Binding-site contacts:
Ligand atom O3 contacts residue ASN155 of chain 1.B at 2.7 Å (h-bond).
Ligand atom CA contacts residue TYR108 of chain 1.B at 3.5 Å (hydrophobic).
Ligand atom CA contacts residue LYS205 of chain 1.B at 3.5 Å.
Ligand atom OP1 contacts residue TYR53 of chain 1.C at 3.6 Å (h-bond).
Ligand atom OP3 contacts residue SER82 of chain 1.B at 3.3 Å.
Ligand atom OP3 contacts residue ARG55 of chain 1.C at 2.8 Å (salt-bridge).
Ligand atom P contacts residue SER202 of chain 1.B at 3.5 Å.
Ligand atom O1 contacts residue SER332 of chain 1.B at 2.6 Å (h-bond).
Ligand atom O1 contacts residue THR347 of chain 1.B at 3.4 Å.
Ligand atom OP3 contacts residue GLY83 of chain 1.B at 3.1 Å (h-bond).
Ligand atom N contacts residue TYR108 of chain 1.B at 3.4 Å.
Ligand atom N1 contacts residue ASP180 of chain 1.B at 2.7 Å (salt-bridge).
Ligand atom C4A contacts residue TYR108 of chain 1.B at 3.6 Å (hydrophobic).
Ligand atom C2 contacts residue ASP180 of chain 1.B at 3.6 Å.
Ligand atom CB contacts residue LYS205 of chain 1.B at 3.4 Å.
Ligand atom C4 contacts residue TYR108 of chain 1.B at 3.6 Å (hydrophobic).
Ligand atom N contacts residue LYS205 of chain 1.B at 3.5 Å.
Ligand atom OP1 contacts residue GLY83 of chain 1.B at 2.9 Å (h-bond).
Ligand atom OP1 contacts residue SER202 of chain 1.B at 2.7 Å (h-bond).
Ligand atom O2 contacts residue THR347 of chain 1.B at 3.4 Å.
Ligand atom C contacts residue THR347 of chain 1.B at 3.6 Å.
Ligand atom C5 contacts residue TYR108 of chain 1.B at 3.5 Å (hydrophobic).
Ligand atom SD contacts residue TYR108 of chain 1.B at 2.9 Å (h-bond).
Ligand atom OP4 contacts residue SER202 of chain 1.B at 3.1 Å (h-bond).
Ligand atom C5A contacts residue TYR108 of chain 1.B at 3.5 Å (hydrophobic).
Ligand atom O2 contacts residue ASN155 of chain 1.B at 3.0 Å (h-bond).
Ligand atom OP2 contacts residue TYR53 of chain 1.C at 2.6 Å (h-bond).
Ligand atom C4A contacts residue LYS205 of chain 1.B at 3.5 Å.
Ligand atom OP1 contacts residue SER204 of chain 1.B at 2.6 Å (h-bond).
Ligand atom O1 contacts residue ARG367 of chain 1.B at 2.8 Å (salt-bridge).
Ligand atom OP2 contacts residue ARG55 of chain 1.C at 3.0 Å (salt-bridge).
Ligand atom C contacts residue ARG367 of chain 1.B at 3.5 Å.
Ligand atom CE contacts residue TYR108 of chain 1.B at 3.2 Å (hydrophobic).
Ligand atom OP3 contacts residue MET84 of chain 1.B at 3.0 Å (h-bond).
Ligand atom O2 contacts residue ARG367 of chain 1.B at 2.8 Å (salt-bridge).
Ligand atom C6 contacts residue ASP180 of chain 1.B at 3.6 Å.
Ligand atom CB contacts residue TYR108 of chain 1.B at 3.5 Å (hydrophobic).
Ligand atom P contacts residue GLY83 of chain 1.B at 3.4 Å.
Ligand atom P contacts residue TYR53 of chain 1.C at 3.6 Å.
Ligand atom OP4 contacts residue GLY83 of chain 1.B at 3.4 Å.

Sequence of chain 1.C:
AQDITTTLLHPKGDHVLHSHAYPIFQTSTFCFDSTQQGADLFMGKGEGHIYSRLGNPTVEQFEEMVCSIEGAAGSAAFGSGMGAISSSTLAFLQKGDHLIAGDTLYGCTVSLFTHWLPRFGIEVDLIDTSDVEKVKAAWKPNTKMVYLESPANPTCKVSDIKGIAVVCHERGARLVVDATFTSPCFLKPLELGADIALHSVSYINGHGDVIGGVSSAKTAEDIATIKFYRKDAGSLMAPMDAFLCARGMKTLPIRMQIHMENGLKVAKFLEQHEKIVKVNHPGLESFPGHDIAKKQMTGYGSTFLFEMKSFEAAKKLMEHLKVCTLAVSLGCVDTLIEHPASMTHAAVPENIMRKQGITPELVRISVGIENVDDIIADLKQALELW

A protein and the small-molecule ligand that binds it are described below.
Small molecule (SMILES): CSCC/C(=N\Cc1c(COP(=O)(O)O)cnc(C)c1O)C(=O)O

Sequence of chain 1.B:
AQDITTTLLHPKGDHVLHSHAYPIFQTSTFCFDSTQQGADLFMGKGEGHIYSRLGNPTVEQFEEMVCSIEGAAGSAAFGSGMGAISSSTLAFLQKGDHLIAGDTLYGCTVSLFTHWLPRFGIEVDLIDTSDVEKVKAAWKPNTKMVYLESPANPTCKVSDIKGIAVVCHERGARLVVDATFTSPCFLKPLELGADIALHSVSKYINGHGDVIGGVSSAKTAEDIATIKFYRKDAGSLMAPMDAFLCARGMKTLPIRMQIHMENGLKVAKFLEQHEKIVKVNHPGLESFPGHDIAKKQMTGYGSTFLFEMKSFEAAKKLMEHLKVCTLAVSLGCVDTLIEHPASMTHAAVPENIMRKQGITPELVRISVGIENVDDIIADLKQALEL